A protein and the small-molecule ligand that binds it are described below.
Small molecule (SMILES): CN(C)S(=O)(=O)Nc1ccccc1Br

Sequence of chain 1.B:
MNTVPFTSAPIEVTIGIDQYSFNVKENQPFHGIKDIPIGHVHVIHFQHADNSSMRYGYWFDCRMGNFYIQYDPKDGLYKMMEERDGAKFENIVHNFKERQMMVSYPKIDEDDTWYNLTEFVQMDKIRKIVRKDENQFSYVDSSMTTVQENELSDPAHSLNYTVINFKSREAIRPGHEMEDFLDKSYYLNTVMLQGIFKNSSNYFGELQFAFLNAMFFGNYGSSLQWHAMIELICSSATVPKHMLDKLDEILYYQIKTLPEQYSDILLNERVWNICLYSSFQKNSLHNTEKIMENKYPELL

Binding-site contacts:
Ligand atom BR contacts residue THR11 of chain 1.B at 3.5 Å.
Ligand atom C5 contacts residue PHE93 of chain 1.B at 4.2 Å (hydrophobic).
Ligand atom C contacts residue PHE100 of chain 1.B at 4.1 Å (hydrophobic).
Ligand atom C5 contacts residue GLU87 of chain 1.B at 4.1 Å.
Ligand atom C4 contacts residue TYR72 of chain 1.B at 3.5 Å (hydrophobic).
Ligand atom C4 contacts residue GLU87 of chain 1.B at 3.6 Å.
Ligand atom N contacts residue THR11 of chain 1.B at 4.2 Å.
Ligand atom C1 contacts residue ILE96 of chain 1.B at 3.6 Å (hydrophobic).
Ligand atom C3 contacts residue TYR72 of chain 1.B at 3.6 Å (hydrophobic).
Ligand atom C2 contacts residue TYR72 of chain 1.B at 3.6 Å (hydrophobic).
Ligand atom C6 contacts residue PHE93 of chain 1.B at 4.3 Å (hydrophobic).
Ligand atom C7 contacts residue TYR72 of chain 1.B at 3.4 Å (hydrophobic).
Ligand atom C7 contacts residue ILE96 of chain 1.B at 4.1 Å (hydrophobic).
Ligand atom C3 contacts residue THR11 of chain 1.B at 4.5 Å.
Ligand atom BR contacts residue TYR72 of chain 1.B at 3.9 Å.
Ligand atom BR contacts residue ILE96 of chain 1.B at 4.2 Å.
Ligand atom C6 contacts residue ILE96 of chain 1.B at 4.1 Å (hydrophobic).
Ligand atom C contacts residue THR11 of chain 1.B at 4.1 Å.
Ligand atom O1 contacts residue THR11 of chain 1.B at 2.6 Å (h-bond).
Ligand atom C7 contacts residue THR11 of chain 1.B at 4.2 Å.
Ligand atom BR contacts residue PHE100 of chain 1.B at 4.0 Å.
Ligand atom N1 contacts residue THR11 of chain 1.B at 2.8 Å (h-bond).
Ligand atom BR contacts residue PRO9 of chain 1.B at 4.0 Å.
Ligand atom O1 contacts residue GLN74 of chain 1.B at 3.9 Å.
Ligand atom C5 contacts residue TYR72 of chain 1.B at 3.5 Å (hydrophobic).
Ligand atom C6 contacts residue TYR72 of chain 1.B at 3.4 Å (hydrophobic).
Ligand atom S contacts residue THR11 of chain 1.B at 3.3 Å (h-bond).
Ligand atom N1 contacts residue TYR72 of chain 1.B at 4.3 Å.
Ligand atom BR contacts residue PHE10 of chain 1.B at 3.5 Å.
Ligand atom O contacts residue THR11 of chain 1.B at 4.2 Å.
Ligand atom C6 contacts residue PRO9 of chain 1.B at 4.2 Å (hydrophobic).
Ligand atom C2 contacts residue THR11 of chain 1.B at 3.6 Å.